Sequence of chain 2.A:
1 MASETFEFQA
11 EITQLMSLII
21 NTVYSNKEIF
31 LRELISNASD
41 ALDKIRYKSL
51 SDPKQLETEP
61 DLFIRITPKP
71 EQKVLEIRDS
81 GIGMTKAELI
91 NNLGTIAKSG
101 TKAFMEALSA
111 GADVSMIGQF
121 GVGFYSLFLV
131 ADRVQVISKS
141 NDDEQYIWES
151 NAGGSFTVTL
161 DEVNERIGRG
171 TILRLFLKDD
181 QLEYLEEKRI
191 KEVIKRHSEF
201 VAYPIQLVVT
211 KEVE

The protein below binds the small molecule below.
Small molecule (SMILES): O=C/C1=C\CCOC(=O)c2c(O)cc(O)c(Cl)c2CC(=O)CCCC1

Binding-site contacts:
Ligand atom C3 contacts residue ALA41 of chain 2.A at 3.9 Å (hydrophobic).
Ligand atom CL1 contacts residue PHE124 of chain 2.A at 3.1 Å.
Ligand atom C1 contacts residue THR171 of chain 2.A at 3.9 Å.
Ligand atom C16 contacts residue ILE82 of chain 2.A at 3.5 Å (hydrophobic).
Ligand atom O4 contacts residue LEU173 of chain 2.A at 3.2 Å.
Ligand atom C2 contacts residue MET84 of chain 2.A at 4.0 Å (hydrophobic).
Ligand atom O22 contacts residue LYS44 of chain 2.A at 3.0 Å (salt-bridge).
Ligand atom C17 contacts residue ILE82 of chain 2.A at 3.6 Å (hydrophobic).
Ligand atom C10 contacts residue ASN92 of chain 2.A at 4.0 Å.
Ligand atom O22 contacts residue GOL1 of chain 2.C at 3.4 Å (h-bond).
Ligand atom C13 contacts residue GOL1 of chain 2.C at 3.8 Å.
Ligand atom O1 contacts residue ALA41 of chain 2.A at 3.9 Å.
Ligand atom O2 contacts residue MET84 of chain 2.A at 3.6 Å.
Ligand atom O22 contacts residue ASP40 of chain 2.A at 3.4 Å.
Ligand atom O3 contacts residue THR171 of chain 2.A at 3.4 Å.
Ligand atom C5 contacts residue LEU173 of chain 2.A at 3.7 Å (hydrophobic).
Ligand atom C12 contacts residue ASN92 of chain 2.A at 3.3 Å.
Ligand atom C1 contacts residue ALA41 of chain 2.A at 3.8 Å (hydrophobic).
Ligand atom C15 contacts residue ASN92 of chain 2.A at 4.0 Å.
Ligand atom O2 contacts residue GLY83 of chain 2.A at 3.8 Å.
Ligand atom C17 contacts residue GLY83 of chain 2.A at 3.9 Å.
Ligand atom C4 contacts residue ASP79 of chain 2.A at 3.3 Å.
Ligand atom C21 contacts residue LYS44 of chain 2.A at 3.3 Å.
Ligand atom C3 contacts residue THR171 of chain 2.A at 3.8 Å.
Ligand atom C6 contacts residue ASN37 of chain 2.A at 3.9 Å.
Ligand atom O3 contacts residue ASP79 of chain 2.A at 2.4 Å (salt-bridge).
Ligand atom O2 contacts residue THR171 of chain 2.A at 2.9 Å (h-bond).
Ligand atom CL1 contacts residue ASN37 of chain 2.A at 3.4 Å.
Ligand atom C8 contacts residue MET84 of chain 2.A at 3.5 Å (hydrophobic).
Ligand atom C3 contacts residue ASP79 of chain 2.A at 3.3 Å.
Ligand atom O3 contacts residue ALA41 of chain 2.A at 3.2 Å.
Ligand atom C17 contacts residue MET84 of chain 2.A at 3.9 Å (hydrophobic).
Ligand atom C14 contacts residue LYS44 of chain 2.A at 3.9 Å.
Ligand atom C11 contacts residue ASN92 of chain 2.A at 3.8 Å.
Ligand atom C7 contacts residue MET84 of chain 2.A at 3.9 Å (hydrophobic).
Ligand atom O4 contacts residue ASN37 of chain 2.A at 3.5 Å.
Ligand atom C1 contacts residue MET84 of chain 2.A at 3.8 Å (hydrophobic).
Ligand atom C11 contacts residue GOL1 of chain 2.C at 3.9 Å.
Ligand atom C5 contacts residue ASN37 of chain 2.A at 3.6 Å.
Ligand atom C16 contacts residue LYS44 of chain 2.A at 3.8 Å.